A protein and the small-molecule ligand that binds it are described below.
Small molecule (SMILES): CC(=O)N[C@@H]1[C@@H](O)[C@H](O)[C@@H](CO)O[C@H]1O

Binding-site contacts:
Ligand atom C6 contacts residue ASP66 of chain 5.G at 4.2 Å.
Ligand atom C1 contacts residue GLN65 of chain 5.G at 3.7 Å.
Ligand atom O5 contacts residue ASN67 of chain 5.E at 2.4 Å (h-bond).
Ligand atom O3 contacts residue ASN67 of chain 5.E at 4.4 Å.
Ligand atom C4 contacts residue ASP66 of chain 5.G at 3.8 Å.
Ligand atom O3 contacts residue GLN65 of chain 5.G at 3.2 Å.
Ligand atom C2 contacts residue GLN65 of chain 5.G at 3.4 Å.
Ligand atom O7 contacts residue ARG89 of chain 5.E at 4.0 Å.
Ligand atom O3 contacts residue ASP66 of chain 5.G at 3.8 Å.
Ligand atom O7 contacts residue MET118 of chain 5.E at 3.9 Å.
Ligand atom O7 contacts residue ASN67 of chain 5.E at 4.1 Å.
Ligand atom C3 contacts residue ASP66 of chain 5.G at 4.3 Å.
Ligand atom C5 contacts residue TYR60 of chain 5.G at 4.2 Å (hydrophobic).
Ligand atom C5 contacts residue ASN67 of chain 5.E at 3.6 Å.
Ligand atom C6 contacts residue TYR60 of chain 5.G at 3.8 Å (hydrophobic).
Ligand atom C1 contacts residue ASN67 of chain 5.E at 1.4 Å.
Ligand atom O5 contacts residue GLN65 of chain 5.G at 3.9 Å.
Ligand atom C8 contacts residue ASN67 of chain 5.E at 3.6 Å.
Ligand atom O6 contacts residue ASP66 of chain 5.G at 2.8 Å (salt-bridge).
Ligand atom O5 contacts residue TYR60 of chain 5.G at 3.5 Å.
Ligand atom C2 contacts residue ASN67 of chain 5.E at 2.5 Å.
Ligand atom C6 contacts residue GLN65 of chain 5.G at 4.1 Å.
Ligand atom N2 contacts residue GLN65 of chain 5.G at 4.5 Å.
Ligand atom C3 contacts residue GLN65 of chain 5.G at 4.1 Å.
Ligand atom C7 contacts residue ASN67 of chain 5.E at 3.6 Å.
Ligand atom N2 contacts residue ASN67 of chain 5.E at 3.1 Å (h-bond).
Ligand atom O6 contacts residue GLN65 of chain 5.G at 4.2 Å.
Ligand atom C4 contacts residue ASN67 of chain 5.E at 4.2 Å.
Ligand atom C3 contacts residue ASN67 of chain 5.E at 3.8 Å.
Ligand atom C8 contacts residue GLN65 of chain 5.G at 3.5 Å.
Ligand atom O4 contacts residue ASP66 of chain 5.G at 4.2 Å.

Sequence of chain 5.E:
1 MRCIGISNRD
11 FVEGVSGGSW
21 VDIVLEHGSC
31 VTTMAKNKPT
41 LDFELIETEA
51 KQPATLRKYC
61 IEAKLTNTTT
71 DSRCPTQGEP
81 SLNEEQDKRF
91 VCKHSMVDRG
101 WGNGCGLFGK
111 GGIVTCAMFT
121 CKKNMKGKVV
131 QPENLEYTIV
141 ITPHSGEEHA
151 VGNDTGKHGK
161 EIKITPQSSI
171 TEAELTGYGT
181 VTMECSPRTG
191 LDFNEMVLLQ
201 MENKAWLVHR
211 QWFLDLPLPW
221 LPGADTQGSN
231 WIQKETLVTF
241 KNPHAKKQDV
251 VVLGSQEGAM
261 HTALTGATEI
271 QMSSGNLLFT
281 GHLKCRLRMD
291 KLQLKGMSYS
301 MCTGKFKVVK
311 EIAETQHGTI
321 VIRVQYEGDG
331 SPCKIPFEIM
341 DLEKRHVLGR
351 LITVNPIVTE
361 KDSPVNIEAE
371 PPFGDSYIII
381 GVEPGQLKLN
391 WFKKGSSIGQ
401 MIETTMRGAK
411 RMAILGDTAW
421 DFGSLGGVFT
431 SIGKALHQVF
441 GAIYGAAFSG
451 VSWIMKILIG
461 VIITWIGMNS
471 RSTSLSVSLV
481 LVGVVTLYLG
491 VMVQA

Sequence of chain 5.G:
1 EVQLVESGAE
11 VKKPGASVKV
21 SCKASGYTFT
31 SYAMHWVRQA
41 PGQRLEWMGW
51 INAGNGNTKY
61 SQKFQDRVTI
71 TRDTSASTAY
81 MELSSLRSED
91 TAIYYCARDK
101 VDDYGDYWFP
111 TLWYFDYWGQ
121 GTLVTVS